This protein binds this small molecule.
Small molecule (SMILES): Cc1ccccc1Nc1nc2cc(F)c(N(C)C(=O)/C=C\CN(C)C)cc2n2cncc12

Binding-site contacts:
Ligand atom C31 contacts residue GOL1 of chain 1.C at 3.4 Å.
Ligand atom C3 contacts residue THR82 of chain 1.A at 3.4 Å.
Ligand atom C21 contacts residue MET85 of chain 1.A at 3.2 Å (hydrophobic).
Ligand atom F22 contacts residue SER18 of chain 1.A at 3.0 Å.
Ligand atom N20 contacts residue ALA36 of chain 1.A at 3.7 Å.
Ligand atom N20 contacts residue MET85 of chain 1.A at 2.7 Å (h-bond).
Ligand atom C6 contacts residue LYS38 of chain 1.A at 3.7 Å.
Ligand atom C1 contacts residue GOL1 of chain 1.C at 3.5 Å.
Ligand atom C31 contacts residue SER18 of chain 1.A at 3.3 Å.
Ligand atom C19 contacts residue GLU83 of chain 1.A at 3.1 Å.
Ligand atom C7 contacts residue LYS38 of chain 1.A at 3.7 Å.
Ligand atom N20 contacts residue GLU83 of chain 1.A at 3.6 Å.
Ligand atom C9 contacts residue LEU136 of chain 1.A at 3.7 Å (hydrophobic).
Ligand atom C19 contacts residue THR82 of chain 1.A at 3.6 Å.
Ligand atom N8 contacts residue THR82 of chain 1.A at 3.0 Å (h-bond).
Ligand atom C1 contacts residue SER146 of chain 1.A at 3.4 Å.
Ligand atom C19 contacts residue ALA36 of chain 1.A at 3.2 Å (hydrophobic).
Ligand atom C26 contacts residue CYS89 of chain 1.A at 2.8 Å (hydrophobic).
Ligand atom C18 contacts residue LEU136 of chain 1.A at 3.5 Å (hydrophobic).
Ligand atom C6 contacts residue ASP147 of chain 1.A at 3.6 Å.
Ligand atom F22 contacts residue GLY19 of chain 1.A at 3.5 Å.
Ligand atom C24 contacts residue ILE16 of chain 1.A at 3.1 Å (hydrophobic).
Ligand atom C19 contacts residue MET85 of chain 1.A at 3.7 Å (hydrophobic).
Ligand atom C2 contacts residue THR82 of chain 1.A at 3.5 Å.
Ligand atom C16 contacts residue VAL24 of chain 1.A at 3.5 Å (hydrophobic).
Ligand atom C29 contacts residue SER18 of chain 1.A at 3.4 Å.
Ligand atom N17 contacts residue LEU136 of chain 1.A at 3.6 Å.
Ligand atom N30 contacts residue CYS89 of chain 1.A at 3.1 Å (h-bond).
Ligand atom N20 contacts residue PHE84 of chain 1.A at 3.6 Å.
Ligand atom C5 contacts residue LYS38 of chain 1.A at 3.6 Å.
Ligand atom C7 contacts residue ALA36 of chain 1.A at 3.7 Å (hydrophobic).
Ligand atom C7 contacts residue LEU80 of chain 1.A at 3.6 Å (hydrophobic).
Ligand atom C32 contacts residue ASP92 of chain 1.A at 3.1 Å.
Ligand atom C18 contacts residue ALA36 of chain 1.A at 3.6 Å (hydrophobic).
Ligand atom C6 contacts residue SER146 of chain 1.A at 3.7 Å.
Ligand atom N30 contacts residue GOL1 of chain 1.C at 3.7 Å.
Ligand atom C29 contacts residue CYS89 of chain 1.A at 3.1 Å (hydrophobic).
Ligand atom C28 contacts residue CYS89 of chain 1.A at 2.0 Å (hydrophobic).
Ligand atom C4 contacts residue LYS38 of chain 1.A at 3.7 Å.
Ligand atom C7 contacts residue THR82 of chain 1.A at 3.4 Å.

Sequence of chain 1.A:
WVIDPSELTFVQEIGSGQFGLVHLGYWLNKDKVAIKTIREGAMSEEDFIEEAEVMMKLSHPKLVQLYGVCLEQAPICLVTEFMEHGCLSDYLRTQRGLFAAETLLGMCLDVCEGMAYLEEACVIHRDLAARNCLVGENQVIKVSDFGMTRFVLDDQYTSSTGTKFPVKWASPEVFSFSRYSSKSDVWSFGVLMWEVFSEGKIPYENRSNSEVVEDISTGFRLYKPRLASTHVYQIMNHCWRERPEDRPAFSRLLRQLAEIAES